Binding-site contacts:
Ligand atom C14 contacts residue LEU197 of chain 1.A at 4.2 Å (hydrophobic).
Ligand atom N9 contacts residue ZN1 of chain 1.B at 2.9 Å.
Ligand atom N9 contacts residue HIS119 of chain 1.A at 3.2 Å (h-bond).
Ligand atom N8 contacts residue HIS119 of chain 1.A at 3.1 Å (h-bond).
Ligand atom CL1 contacts residue LEU197 of chain 1.A at 3.9 Å.
Ligand atom C2 contacts residue THR199 of chain 1.A at 4.1 Å.
Ligand atom N8 contacts residue ZN1 of chain 1.B at 1.9 Å.
Ligand atom C6 contacts residue HIS94 of chain 1.A at 4.0 Å.
Ligand atom C4 contacts residue HIS94 of chain 1.A at 4.0 Å.
Ligand atom C7 contacts residue HIS94 of chain 1.A at 3.9 Å.
Ligand atom N10 contacts residue THR198 of chain 1.A at 3.7 Å.
Ligand atom N10 contacts residue TRP208 of chain 1.A at 3.5 Å.
Ligand atom N9 contacts residue TRP208 of chain 1.A at 3.4 Å.
Ligand atom N9 contacts residue HIS94 of chain 1.A at 4.1 Å.
Ligand atom N8 contacts residue THR198 of chain 1.A at 3.4 Å (h-bond).
Ligand atom N8 contacts residue HIS94 of chain 1.A at 3.1 Å (h-bond).
Ligand atom C13 contacts residue VAL121 of chain 1.A at 4.1 Å (hydrophobic).
Ligand atom N11 contacts residue LEU197 of chain 1.A at 3.4 Å.
Ligand atom C7 contacts residue ZN1 of chain 1.B at 3.0 Å.
Ligand atom O5 contacts residue HIS94 of chain 1.A at 3.5 Å (h-bond).
Ligand atom N9 contacts residue VAL142 of chain 1.A at 4.1 Å.
Ligand atom CL1 contacts residue PRO201 of chain 1.A at 3.9 Å.
Ligand atom C12 contacts residue VAL121 of chain 1.A at 4.0 Å (hydrophobic).
Ligand atom C6 contacts residue THR198 of chain 1.A at 3.5 Å.
Ligand atom C14 contacts residue PHE130 of chain 1.A at 4.0 Å (hydrophobic).
Ligand atom N10 contacts residue LEU197 of chain 1.A at 3.8 Å.
Ligand atom N8 contacts residue HIS96 of chain 1.A at 3.7 Å.
Ligand atom N11 contacts residue THR198 of chain 1.A at 3.1 Å (h-bond).
Ligand atom O5 contacts residue ZN1 of chain 1.B at 3.8 Å.
Ligand atom C7 contacts residue THR198 of chain 1.A at 3.2 Å.
Ligand atom C4 contacts residue THR199 of chain 1.A at 3.9 Å.
Ligand atom CL1 contacts residue PRO200 of chain 1.A at 4.1 Å.
Ligand atom C6 contacts residue ZN1 of chain 1.B at 3.5 Å.
Ligand atom C12 contacts residue HIS94 of chain 1.A at 3.6 Å.
Ligand atom N10 contacts residue ZN1 of chain 1.B at 4.0 Å.
Ligand atom N9 contacts residue THR198 of chain 1.A at 4.0 Å.
Ligand atom N11 contacts residue ZN1 of chain 1.B at 4.1 Å.
Ligand atom O5 contacts residue THR199 of chain 1.A at 3.7 Å.
Ligand atom C6 contacts residue THR199 of chain 1.A at 3.3 Å.
Ligand atom C3 contacts residue THR199 of chain 1.A at 3.2 Å.

Sequence of chain 1.A:
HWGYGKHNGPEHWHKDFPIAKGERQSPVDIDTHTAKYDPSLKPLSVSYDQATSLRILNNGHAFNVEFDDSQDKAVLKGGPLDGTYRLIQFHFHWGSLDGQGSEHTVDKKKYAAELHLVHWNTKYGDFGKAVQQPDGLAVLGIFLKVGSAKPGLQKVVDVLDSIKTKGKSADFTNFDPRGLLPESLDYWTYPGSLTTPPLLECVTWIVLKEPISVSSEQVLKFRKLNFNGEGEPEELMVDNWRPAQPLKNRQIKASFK

A small-molecule ligand and the protein it binds are described below.
Small molecule (SMILES): Clc1cccc(OCc2nn[n-]n2)c1